Binding-site contacts:
Ligand atom O5 contacts residue THR193 of chain 1.A at 3.5 Å (h-bond).
Ligand atom O7 contacts residue ASN191 of chain 1.A at 3.5 Å (h-bond).
Ligand atom N2 contacts residue ILE156 of chain 1.A at 3.7 Å.
Ligand atom C3 contacts residue ASN191 of chain 1.A at 3.8 Å.
Ligand atom C8 contacts residue THR150 of chain 1.A at 4.1 Å.
Ligand atom C1 contacts residue THR193 of chain 1.A at 3.4 Å.
Ligand atom C6 contacts residue THR193 of chain 1.A at 4.1 Å.
Ligand atom C5 contacts residue ASN191 of chain 1.A at 3.7 Å.
Ligand atom C2 contacts residue ILE156 of chain 1.A at 4.5 Å (hydrophobic).
Ligand atom O5 contacts residue ASN191 of chain 1.A at 2.4 Å (h-bond).
Ligand atom C5 contacts residue THR193 of chain 1.A at 3.7 Å.
Ligand atom C1 contacts residue ILE156 of chain 1.A at 4.0 Å (hydrophobic).
Ligand atom O7 contacts residue LYS229 of chain 1.A at 4.2 Å.
Ligand atom C7 contacts residue ASN191 of chain 1.A at 3.5 Å.
Ligand atom C1 contacts residue ASN191 of chain 1.A at 1.4 Å.
Ligand atom C6 contacts residue GLU194 of chain 1.A at 3.9 Å.
Ligand atom C2 contacts residue ASN191 of chain 1.A at 2.5 Å.
Ligand atom C8 contacts residue ILE156 of chain 1.A at 3.8 Å (hydrophobic).
Ligand atom N2 contacts residue ASN191 of chain 1.A at 3.0 Å (h-bond).
Ligand atom O7 contacts residue GLN189 of chain 1.A at 4.2 Å.
Ligand atom O6 contacts residue GLU194 of chain 1.A at 3.6 Å.
Ligand atom C7 contacts residue ILE156 of chain 1.A at 3.9 Å (hydrophobic).
Ligand atom C4 contacts residue ASN191 of chain 1.A at 4.2 Å.

Sequence of chain 1.A:
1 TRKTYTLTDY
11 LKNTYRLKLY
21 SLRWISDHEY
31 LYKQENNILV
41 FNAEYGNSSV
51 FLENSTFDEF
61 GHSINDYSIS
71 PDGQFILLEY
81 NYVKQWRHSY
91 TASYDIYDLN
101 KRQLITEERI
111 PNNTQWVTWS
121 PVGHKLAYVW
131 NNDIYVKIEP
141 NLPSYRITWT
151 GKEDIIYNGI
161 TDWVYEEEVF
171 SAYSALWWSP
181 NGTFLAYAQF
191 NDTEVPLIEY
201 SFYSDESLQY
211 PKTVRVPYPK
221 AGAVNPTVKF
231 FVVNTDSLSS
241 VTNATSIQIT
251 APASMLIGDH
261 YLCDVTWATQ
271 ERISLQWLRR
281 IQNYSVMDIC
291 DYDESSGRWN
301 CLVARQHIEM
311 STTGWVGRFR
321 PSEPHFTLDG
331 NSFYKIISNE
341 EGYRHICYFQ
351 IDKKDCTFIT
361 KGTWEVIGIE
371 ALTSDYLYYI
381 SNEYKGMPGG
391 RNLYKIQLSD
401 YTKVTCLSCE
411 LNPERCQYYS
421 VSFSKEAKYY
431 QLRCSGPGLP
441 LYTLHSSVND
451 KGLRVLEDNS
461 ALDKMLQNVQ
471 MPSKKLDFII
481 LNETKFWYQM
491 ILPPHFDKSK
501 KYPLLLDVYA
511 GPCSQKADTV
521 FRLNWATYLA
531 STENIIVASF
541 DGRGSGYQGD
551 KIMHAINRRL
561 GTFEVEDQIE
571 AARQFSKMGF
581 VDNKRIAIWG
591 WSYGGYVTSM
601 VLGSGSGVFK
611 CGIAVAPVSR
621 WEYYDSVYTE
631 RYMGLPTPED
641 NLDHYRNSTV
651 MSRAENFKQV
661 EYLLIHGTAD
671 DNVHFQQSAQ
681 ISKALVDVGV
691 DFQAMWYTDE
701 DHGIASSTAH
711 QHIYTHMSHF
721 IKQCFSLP

A small-molecule ligand and the protein it binds are described below.
Small molecule (SMILES): CC(=O)N[C@H]1[C@@H](O[C@H]2[C@H](O)[C@@H](NC(C)=O)CO[C@@H]2CO)O[C@H](CO)[C@@H](O)[C@@H]1O